Sequence of chain 1.C:
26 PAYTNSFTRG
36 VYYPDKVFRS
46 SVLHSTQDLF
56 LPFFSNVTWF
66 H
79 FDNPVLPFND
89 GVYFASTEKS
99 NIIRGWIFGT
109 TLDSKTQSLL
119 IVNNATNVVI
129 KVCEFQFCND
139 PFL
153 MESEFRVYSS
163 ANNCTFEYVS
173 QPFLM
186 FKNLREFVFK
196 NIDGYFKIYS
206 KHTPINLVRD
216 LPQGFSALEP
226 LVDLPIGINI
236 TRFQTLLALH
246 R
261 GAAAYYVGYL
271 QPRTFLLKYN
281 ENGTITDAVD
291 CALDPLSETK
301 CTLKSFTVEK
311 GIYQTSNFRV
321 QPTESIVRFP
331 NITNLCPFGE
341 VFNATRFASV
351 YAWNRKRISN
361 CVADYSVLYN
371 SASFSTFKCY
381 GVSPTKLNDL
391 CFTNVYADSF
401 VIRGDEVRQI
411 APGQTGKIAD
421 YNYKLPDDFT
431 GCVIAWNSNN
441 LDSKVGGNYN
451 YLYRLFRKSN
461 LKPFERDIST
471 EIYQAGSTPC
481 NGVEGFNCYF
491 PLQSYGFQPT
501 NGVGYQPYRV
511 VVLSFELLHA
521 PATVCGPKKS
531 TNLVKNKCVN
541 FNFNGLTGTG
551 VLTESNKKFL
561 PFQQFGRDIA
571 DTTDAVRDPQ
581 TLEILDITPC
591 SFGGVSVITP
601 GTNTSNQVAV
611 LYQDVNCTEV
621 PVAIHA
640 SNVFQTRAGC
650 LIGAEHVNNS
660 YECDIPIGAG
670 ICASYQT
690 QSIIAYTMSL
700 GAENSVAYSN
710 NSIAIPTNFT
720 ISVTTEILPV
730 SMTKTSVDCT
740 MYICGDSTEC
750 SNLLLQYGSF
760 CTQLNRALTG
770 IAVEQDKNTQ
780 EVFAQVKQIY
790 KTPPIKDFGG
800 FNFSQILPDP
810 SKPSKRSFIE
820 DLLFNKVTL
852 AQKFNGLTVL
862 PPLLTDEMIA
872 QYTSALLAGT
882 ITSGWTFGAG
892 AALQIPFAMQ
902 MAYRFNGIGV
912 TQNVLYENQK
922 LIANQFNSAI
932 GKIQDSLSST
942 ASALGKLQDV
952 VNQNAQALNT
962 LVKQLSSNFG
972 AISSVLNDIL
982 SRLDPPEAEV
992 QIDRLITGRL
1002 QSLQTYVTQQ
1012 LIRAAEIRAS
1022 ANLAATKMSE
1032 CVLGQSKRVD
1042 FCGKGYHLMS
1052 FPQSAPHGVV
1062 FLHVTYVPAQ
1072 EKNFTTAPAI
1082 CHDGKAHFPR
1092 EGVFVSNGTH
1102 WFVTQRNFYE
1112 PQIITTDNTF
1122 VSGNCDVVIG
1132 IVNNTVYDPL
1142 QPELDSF

Binding-site contacts:
Ligand atom O7 contacts residue ASN616 of chain 1.C at 4.4 Å.
Ligand atom N2 contacts residue ASN616 of chain 1.C at 2.9 Å (h-bond).
Ligand atom C4 contacts residue ASN616 of chain 1.C at 4.2 Å.
Ligand atom O5 contacts residue ASN616 of chain 1.C at 2.4 Å (h-bond).
Ligand atom C7 contacts residue ASN616 of chain 1.C at 3.9 Å.
Ligand atom C2 contacts residue ASN616 of chain 1.C at 2.5 Å.
Ligand atom C5 contacts residue ASN616 of chain 1.C at 3.7 Å.
Ligand atom C1 contacts residue ASN616 of chain 1.C at 1.4 Å.
Ligand atom C3 contacts residue ASN616 of chain 1.C at 3.8 Å.

This protein binds this small molecule.
Small molecule (SMILES): CC(=O)N[C@@H]1[C@@H](O)[C@H](O)[C@@H](CO)O[C@H]1O